Sequence of chain 2.A:
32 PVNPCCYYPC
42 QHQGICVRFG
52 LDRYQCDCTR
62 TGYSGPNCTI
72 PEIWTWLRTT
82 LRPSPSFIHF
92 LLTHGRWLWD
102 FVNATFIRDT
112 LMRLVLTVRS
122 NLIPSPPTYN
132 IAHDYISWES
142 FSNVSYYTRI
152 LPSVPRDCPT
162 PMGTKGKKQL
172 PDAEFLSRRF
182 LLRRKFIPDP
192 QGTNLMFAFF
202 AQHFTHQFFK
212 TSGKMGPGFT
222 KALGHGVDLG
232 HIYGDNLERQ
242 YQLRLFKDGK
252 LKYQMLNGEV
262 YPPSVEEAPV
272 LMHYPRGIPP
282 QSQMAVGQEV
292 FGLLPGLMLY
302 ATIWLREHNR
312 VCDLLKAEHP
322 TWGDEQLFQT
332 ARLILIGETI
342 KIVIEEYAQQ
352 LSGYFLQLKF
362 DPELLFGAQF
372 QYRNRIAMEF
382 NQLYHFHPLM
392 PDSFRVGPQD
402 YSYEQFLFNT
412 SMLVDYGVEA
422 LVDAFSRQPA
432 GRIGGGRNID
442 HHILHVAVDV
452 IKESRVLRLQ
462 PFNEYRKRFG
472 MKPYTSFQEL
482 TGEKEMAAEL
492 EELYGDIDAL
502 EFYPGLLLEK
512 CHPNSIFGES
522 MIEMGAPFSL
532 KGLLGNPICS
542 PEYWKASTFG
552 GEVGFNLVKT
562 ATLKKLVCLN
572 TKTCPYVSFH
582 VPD

This small molecule binds to this protein.
Small molecule (SMILES): CC(=O)N[C@H]1[C@H](O[C@H]2[C@H](O)[C@@H](NC(C)=O)CO[C@@H]2CO)O[C@H](CO)[C@@H](O[C@@H]2O[C@H](CO[C@@H]3O[C@H](CO)[C@@H](O)[C@H](O)[C@@H]3O)[C@@H](O)[C@H](O)[C@@H]2O)[C@@H]1O

Binding-site contacts:
Ligand atom C1 contacts residue ASN144 of chain 1.A at 1.4 Å.
Ligand atom C5 contacts residue TYR242 of chain 2.A at 3.9 Å (hydrophobic).
Ligand atom O7 contacts residue LEU238 of chain 2.A at 4.1 Å.
Ligand atom O7 contacts residue GLU140 of chain 1.A at 4.3 Å.
Ligand atom O5 contacts residue PHE220 of chain 1.A at 4.4 Å.
Ligand atom C1 contacts residue SER146 of chain 1.A at 3.9 Å.
Ligand atom C6 contacts residue PHE220 of chain 1.A at 4.0 Å (hydrophobic).
Ligand atom C8 contacts residue PHE220 of chain 1.A at 4.0 Å (hydrophobic).
Ligand atom O6 contacts residue TYR242 of chain 2.A at 4.3 Å.
Ligand atom C1 contacts residue GLU140 of chain 1.A at 3.9 Å.
Ligand atom O7 contacts residue BOG1 of chain 1.G at 3.9 Å.
Ligand atom O7 contacts residue ASN144 of chain 1.A at 3.5 Å (h-bond).
Ligand atom C6 contacts residue BOG1 of chain 1.G at 2.5 Å.
Ligand atom C4 contacts residue LEU238 of chain 2.A at 4.0 Å (hydrophobic).
Ligand atom N2 contacts residue ASN144 of chain 1.A at 2.8 Å (h-bond).
Ligand atom O5 contacts residue LEU238 of chain 2.A at 4.0 Å.
Ligand atom C5 contacts residue ASN144 of chain 1.A at 3.7 Å.
Ligand atom C5 contacts residue BOG1 of chain 1.G at 3.8 Å.
Ligand atom C2 contacts residue LEU238 of chain 2.A at 4.3 Å (hydrophobic).
Ligand atom N2 contacts residue SER146 of chain 1.A at 4.0 Å.
Ligand atom C4 contacts residue ASN144 of chain 1.A at 4.2 Å.
Ligand atom C7 contacts residue ASN144 of chain 1.A at 3.5 Å.
Ligand atom O5 contacts residue BOG1 of chain 1.G at 4.2 Å.
Ligand atom C5 contacts residue PHE220 of chain 1.A at 3.9 Å (hydrophobic).
Ligand atom C1 contacts residue TYR147 of chain 1.A at 3.9 Å (hydrophobic).
Ligand atom O5 contacts residue TYR147 of chain 1.A at 3.6 Å.
Ligand atom C2 contacts residue ASN144 of chain 1.A at 2.4 Å.
Ligand atom C8 contacts residue MET216 of chain 1.A at 3.1 Å (hydrophobic).
Ligand atom C3 contacts residue ASN144 of chain 1.A at 3.8 Å.
Ligand atom C6 contacts residue LEU238 of chain 2.A at 4.0 Å (hydrophobic).
Ligand atom O6 contacts residue PHE247 of chain 2.A at 4.1 Å.
Ligand atom C5 contacts residue LEU238 of chain 2.A at 4.2 Å (hydrophobic).
Ligand atom O6 contacts residue BOG1 of chain 1.G at 3.0 Å (h-bond).
Ligand atom O5 contacts residue GLU140 of chain 1.A at 3.7 Å.
Ligand atom O6 contacts residue LEU238 of chain 2.A at 3.5 Å.
Ligand atom C6 contacts residue TYR147 of chain 1.A at 3.9 Å (hydrophobic).
Ligand atom O5 contacts residue ASN144 of chain 1.A at 2.4 Å (h-bond).
Ligand atom O6 contacts residue TYR242 of chain 2.A at 3.7 Å.
Ligand atom C6 contacts residue TYR242 of chain 2.A at 3.3 Å (hydrophobic).
Ligand atom O6 contacts residue TYR147 of chain 1.A at 3.9 Å.

Sequence of chain 1.A:
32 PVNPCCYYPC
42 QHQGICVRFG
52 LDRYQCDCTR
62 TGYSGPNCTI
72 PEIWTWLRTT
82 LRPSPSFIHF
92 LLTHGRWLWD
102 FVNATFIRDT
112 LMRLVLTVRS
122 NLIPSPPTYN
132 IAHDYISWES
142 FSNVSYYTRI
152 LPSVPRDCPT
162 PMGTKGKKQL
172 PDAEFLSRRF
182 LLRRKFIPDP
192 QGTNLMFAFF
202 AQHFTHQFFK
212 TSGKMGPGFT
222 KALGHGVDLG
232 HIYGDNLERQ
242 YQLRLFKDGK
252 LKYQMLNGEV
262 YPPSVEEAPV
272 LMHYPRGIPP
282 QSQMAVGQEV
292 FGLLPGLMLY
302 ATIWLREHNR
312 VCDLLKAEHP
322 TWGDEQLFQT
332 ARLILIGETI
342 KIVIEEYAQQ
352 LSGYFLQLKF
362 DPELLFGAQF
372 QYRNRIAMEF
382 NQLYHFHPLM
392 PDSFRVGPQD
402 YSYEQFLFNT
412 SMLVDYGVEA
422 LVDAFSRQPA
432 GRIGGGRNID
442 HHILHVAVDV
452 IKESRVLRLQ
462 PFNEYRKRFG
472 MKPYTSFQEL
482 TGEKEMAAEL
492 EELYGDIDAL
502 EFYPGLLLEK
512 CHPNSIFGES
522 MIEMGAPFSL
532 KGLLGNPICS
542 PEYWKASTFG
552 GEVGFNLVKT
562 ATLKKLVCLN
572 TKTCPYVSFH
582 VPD